The small molecule below binds the protein below.
Small molecule (SMILES): O=C([O-])C(=O)[O-]

Binding-site contacts:
Ligand atom O4 contacts residue MG1 of chain 1.Y at 4.4 Å.
Ligand atom C1 contacts residue MG1 of chain 1.Y at 3.5 Å.
Ligand atom C1 contacts residue LYS186 of chain 1.D at 3.7 Å.
Ligand atom O3 contacts residue MET276 of chain 1.D at 4.1 Å.
Ligand atom C2 contacts residue GLU188 of chain 1.D at 3.4 Å.
Ligand atom O3 contacts residue LYS186 of chain 1.D at 4.1 Å.
Ligand atom O4 contacts residue ASP212 of chain 1.D at 3.6 Å (salt-bridge).
Ligand atom O4 contacts residue GLU188 of chain 1.D at 4.2 Å.
Ligand atom O2 contacts residue MG1 of chain 1.Y at 2.2 Å.
Ligand atom O3 contacts residue THR244 of chain 1.D at 3.1 Å (h-bond).
Ligand atom C1 contacts residue ALA209 of chain 1.D at 3.7 Å (hydrophobic).
Ligand atom O1 contacts residue ARG87 of chain 1.D at 4.1 Å.
Ligand atom C2 contacts residue GLY211 of chain 1.D at 4.0 Å.
Ligand atom C1 contacts residue GLU188 of chain 1.D at 3.9 Å.
Ligand atom C2 contacts residue THR244 of chain 1.D at 3.5 Å.
Ligand atom C1 contacts residue THR244 of chain 1.D at 3.8 Å.
Ligand atom O3 contacts residue ALA243 of chain 1.D at 4.1 Å.
Ligand atom O4 contacts residue ALA209 of chain 1.D at 3.3 Å.
Ligand atom C2 contacts residue ALA209 of chain 1.D at 3.5 Å (hydrophobic).
Ligand atom O2 contacts residue GLU188 of chain 1.D at 2.6 Å (salt-bridge).
Ligand atom O1 contacts residue MG1 of chain 1.Y at 3.0 Å.
Ligand atom O1 contacts residue ASP127 of chain 1.D at 4.5 Å.
Ligand atom O4 contacts residue GLY211 of chain 1.D at 2.9 Å (h-bond).
Ligand atom O1 contacts residue GLU188 of chain 1.D at 3.7 Å.
Ligand atom O2 contacts residue ALA209 of chain 1.D at 4.0 Å.
Ligand atom O3 contacts residue MET207 of chain 1.D at 4.2 Å.
Ligand atom O1 contacts residue ALA209 of chain 1.D at 4.3 Å.
Ligand atom O3 contacts residue ARG87 of chain 1.D at 4.4 Å.
Ligand atom O2 contacts residue GLY211 of chain 1.D at 4.2 Å.
Ligand atom O1 contacts residue LYS186 of chain 1.D at 2.7 Å (salt-bridge).
Ligand atom C2 contacts residue MG1 of chain 1.Y at 3.2 Å.
Ligand atom C2 contacts residue ASP212 of chain 1.D at 3.9 Å.
Ligand atom O4 contacts residue THR244 of chain 1.D at 2.7 Å (h-bond).
Ligand atom O3 contacts residue ALA209 of chain 1.D at 4.0 Å.
Ligand atom O2 contacts residue ASP212 of chain 1.D at 2.5 Å (salt-bridge).
Ligand atom O4 contacts residue ARG210 of chain 1.D at 3.6 Å (salt-bridge).

Sequence of chain 1.D:
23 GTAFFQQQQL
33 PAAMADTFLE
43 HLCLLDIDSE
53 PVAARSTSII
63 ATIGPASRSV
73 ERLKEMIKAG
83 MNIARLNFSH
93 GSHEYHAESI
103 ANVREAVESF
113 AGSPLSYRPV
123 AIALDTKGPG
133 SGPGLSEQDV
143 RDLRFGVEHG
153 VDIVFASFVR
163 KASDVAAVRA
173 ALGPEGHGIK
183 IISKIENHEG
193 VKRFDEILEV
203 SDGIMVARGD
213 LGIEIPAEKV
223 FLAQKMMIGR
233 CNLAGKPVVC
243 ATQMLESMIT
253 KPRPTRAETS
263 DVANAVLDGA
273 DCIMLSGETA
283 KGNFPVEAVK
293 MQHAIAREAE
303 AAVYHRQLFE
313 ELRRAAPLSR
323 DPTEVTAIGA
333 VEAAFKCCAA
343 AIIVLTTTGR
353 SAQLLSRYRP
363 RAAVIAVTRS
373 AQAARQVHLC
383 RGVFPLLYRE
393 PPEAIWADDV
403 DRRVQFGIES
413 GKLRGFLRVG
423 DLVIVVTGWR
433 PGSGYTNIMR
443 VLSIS